Sequence of chain 16.A:
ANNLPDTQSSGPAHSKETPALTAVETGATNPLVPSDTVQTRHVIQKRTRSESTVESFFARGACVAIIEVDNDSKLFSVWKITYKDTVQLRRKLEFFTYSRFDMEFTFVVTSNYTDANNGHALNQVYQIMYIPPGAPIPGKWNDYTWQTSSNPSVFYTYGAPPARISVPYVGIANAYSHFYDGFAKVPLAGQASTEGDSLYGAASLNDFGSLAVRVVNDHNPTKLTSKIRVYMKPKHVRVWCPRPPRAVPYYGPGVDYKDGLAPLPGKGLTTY

Binding-site contacts:
Ligand atom C7 contacts residue MET132 of chain 16.A at 3.3 Å (hydrophobic).
Ligand atom C19 contacts residue LEU240 of chain 16.A at 3.8 Å (hydrophobic).
Ligand atom C9 contacts residue VAL199 of chain 16.A at 3.6 Å (hydrophobic).
Ligand atom O2 contacts residue VAL196 of chain 16.A at 3.4 Å.
Ligand atom C12 contacts residue ILE110 of chain 16.A at 3.8 Å (hydrophobic).
Ligand atom C11 contacts residue ILE110 of chain 16.A at 3.8 Å (hydrophobic).
Ligand atom O1 contacts residue PHE237 of chain 16.A at 3.8 Å.
Ligand atom C12 contacts residue PHE134 of chain 16.A at 3.8 Å (hydrophobic).
Ligand atom C13 contacts residue ILE110 of chain 16.A at 3.7 Å (hydrophobic).
Ligand atom O3 contacts residue PHE130 of chain 16.A at 3.6 Å.
Ligand atom C4 contacts residue MET132 of chain 16.A at 3.8 Å (hydrophobic).
Ligand atom C13 contacts residue MET132 of chain 16.A at 3.4 Å (hydrophobic).
Ligand atom C13 contacts residue PHE134 of chain 16.A at 3.7 Å (hydrophobic).
Ligand atom CL3 contacts residue PHE134 of chain 16.A at 3.8 Å.
Ligand atom C7 contacts residue PHE237 of chain 16.A at 3.5 Å (hydrophobic).
Ligand atom O1 contacts residue MET132 of chain 16.A at 3.7 Å.
Ligand atom C20 contacts residue LEU240 of chain 16.A at 3.8 Å (hydrophobic).
Ligand atom C9 contacts residue PHE237 of chain 16.A at 3.7 Å (hydrophobic).
Ligand atom C21 contacts residue HIS207 of chain 16.A at 3.6 Å.
Ligand atom C1 contacts residue TYR205 of chain 16.A at 3.8 Å (hydrophobic).
Ligand atom O3 contacts residue TYR112 of chain 16.A at 3.6 Å.
Ligand atom CL2 contacts residue TYR159 of chain 16.A at 3.6 Å.
Ligand atom CL2 contacts residue ILE25 of chain 16.C at 3.4 Å.
Ligand atom C6 contacts residue TYR112 of chain 16.A at 3.7 Å (hydrophobic).
Ligand atom C16 contacts residue ALA24 of chain 16.C at 3.8 Å (hydrophobic).
Ligand atom C8 contacts residue MET132 of chain 16.A at 3.4 Å (hydrophobic).
Ligand atom C16 contacts residue TYR159 of chain 16.A at 3.8 Å (hydrophobic).
Ligand atom C2 contacts residue PHE237 of chain 16.A at 3.6 Å (hydrophobic).
Ligand atom C3 contacts residue MET132 of chain 16.A at 3.7 Å (hydrophobic).
Ligand atom C17 contacts residue ALA24 of chain 16.C at 3.7 Å (hydrophobic).
Ligand atom CL3 contacts residue LEU240 of chain 16.A at 3.8 Å.
Ligand atom C5 contacts residue TYR112 of chain 16.A at 3.5 Å (hydrophobic).
Ligand atom C21 contacts residue SER128 of chain 16.A at 3.8 Å.
Ligand atom C17 contacts residue TYR159 of chain 16.A at 3.7 Å (hydrophobic).
Ligand atom O1 contacts residue ILE110 of chain 16.A at 3.7 Å.
Ligand atom C21 contacts residue TYR205 of chain 16.A at 3.8 Å (hydrophobic).
Ligand atom CL2 contacts residue ALA24 of chain 16.C at 3.5 Å.
Ligand atom C14 contacts residue TYR159 of chain 16.A at 3.5 Å (hydrophobic).
Ligand atom C10 contacts residue TYR159 of chain 16.A at 3.5 Å (hydrophobic).
Ligand atom C20 contacts residue ILE194 of chain 16.A at 3.8 Å (hydrophobic).

The small molecule below binds the protein below.
Small molecule (SMILES): COc1ccc(OCc2ccc(COc3c(Cl)cccc3Cl)cc2)c(Cl)c1

Sequence of chain 16.C:
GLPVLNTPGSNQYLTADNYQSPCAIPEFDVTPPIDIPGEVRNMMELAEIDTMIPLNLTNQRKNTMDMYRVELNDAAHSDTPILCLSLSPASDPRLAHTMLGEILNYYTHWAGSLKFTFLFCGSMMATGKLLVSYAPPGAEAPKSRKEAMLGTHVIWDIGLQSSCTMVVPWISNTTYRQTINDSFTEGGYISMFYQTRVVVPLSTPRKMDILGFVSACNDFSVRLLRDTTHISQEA